Binding-site contacts:
Ligand atom C10 contacts residue GLN384 of chain 1.A at 3.6 Å.
Ligand atom C11 contacts residue ASP335 of chain 1.A at 4.0 Å.
Ligand atom N6 contacts residue TYR383 of chain 1.A at 4.2 Å.
Ligand atom C11 contacts residue HIS524 of chain 1.A at 3.7 Å.
Ligand atom N3 contacts residue TYR383 of chain 1.A at 4.2 Å.
Ligand atom N6 contacts residue TYR466 of chain 1.A at 3.7 Å.
Ligand atom C11 contacts residue PHE267 of chain 1.A at 3.3 Å (hydrophobic).
Ligand atom C4 contacts residue MET339 of chain 1.A at 3.6 Å (hydrophobic).
Ligand atom C15 contacts residue LEU408 of chain 1.A at 4.2 Å (hydrophobic).
Ligand atom C12 contacts residue TYR383 of chain 1.A at 3.6 Å (hydrophobic).
Ligand atom C7 contacts residue TRP336 of chain 1.A at 3.8 Å (hydrophobic).
Ligand atom C5 contacts residue THR360 of chain 1.A at 3.8 Å.
Ligand atom C5 contacts residue LEU499 of chain 1.A at 4.1 Å (hydrophobic).
Ligand atom C1 contacts residue TYR466 of chain 1.A at 3.2 Å (hydrophobic).
Ligand atom C9 contacts residue HIS524 of chain 1.A at 4.2 Å.
Ligand atom C2 contacts residue TRP336 of chain 1.A at 3.5 Å (hydrophobic).
Ligand atom N6 contacts residue ASP335 of chain 1.A at 2.7 Å (salt-bridge).
Ligand atom C10 contacts residue LEU499 of chain 1.A at 3.9 Å (hydrophobic).
Ligand atom C9 contacts residue TYR466 of chain 1.A at 3.6 Å (hydrophobic).
Ligand atom C1 contacts residue ASP335 of chain 1.A at 3.2 Å.
Ligand atom C14 contacts residue TRP525 of chain 1.A at 3.8 Å (hydrophobic).
Ligand atom C1 contacts residue TYR383 of chain 1.A at 3.5 Å (hydrophobic).
Ligand atom C13 contacts residue TYR466 of chain 1.A at 4.3 Å (hydrophobic).
Ligand atom C13 contacts residue TYR383 of chain 1.A at 3.9 Å (hydrophobic).
Ligand atom C12 contacts residue TYR466 of chain 1.A at 3.7 Å (hydrophobic).
Ligand atom C11 contacts residue TYR466 of chain 1.A at 4.1 Å (hydrophobic).
Ligand atom N6 contacts residue HIS524 of chain 1.A at 4.0 Å.
Ligand atom O8 contacts residue TYR466 of chain 1.A at 2.5 Å (h-bond).
Ligand atom C5 contacts residue TRP336 of chain 1.A at 3.9 Å (hydrophobic).
Ligand atom C2 contacts residue ASP335 of chain 1.A at 4.2 Å.
Ligand atom O8 contacts residue TYR383 of chain 1.A at 2.7 Å (h-bond).
Ligand atom C7 contacts residue ASP335 of chain 1.A at 4.0 Å.
Ligand atom C4 contacts residue TRP336 of chain 1.A at 3.9 Å (hydrophobic).
Ligand atom C5 contacts residue ASP335 of chain 1.A at 3.7 Å.
Ligand atom N3 contacts residue ASP335 of chain 1.A at 2.8 Å (salt-bridge).
Ligand atom N3 contacts residue TYR466 of chain 1.A at 4.1 Å.
Ligand atom C10 contacts residue TYR383 of chain 1.A at 3.8 Å (hydrophobic).
Ligand atom C9 contacts residue ASP335 of chain 1.A at 3.8 Å.
Ligand atom C14 contacts residue PHE267 of chain 1.A at 3.5 Å (hydrophobic).
Ligand atom C13 contacts residue MET419 of chain 1.A at 4.0 Å (hydrophobic).

The protein below binds the small molecule below.
Small molecule (SMILES): C[C@@H](NC(=O)Nc1ccccc1)C1CC1

Sequence of chain 1.A:
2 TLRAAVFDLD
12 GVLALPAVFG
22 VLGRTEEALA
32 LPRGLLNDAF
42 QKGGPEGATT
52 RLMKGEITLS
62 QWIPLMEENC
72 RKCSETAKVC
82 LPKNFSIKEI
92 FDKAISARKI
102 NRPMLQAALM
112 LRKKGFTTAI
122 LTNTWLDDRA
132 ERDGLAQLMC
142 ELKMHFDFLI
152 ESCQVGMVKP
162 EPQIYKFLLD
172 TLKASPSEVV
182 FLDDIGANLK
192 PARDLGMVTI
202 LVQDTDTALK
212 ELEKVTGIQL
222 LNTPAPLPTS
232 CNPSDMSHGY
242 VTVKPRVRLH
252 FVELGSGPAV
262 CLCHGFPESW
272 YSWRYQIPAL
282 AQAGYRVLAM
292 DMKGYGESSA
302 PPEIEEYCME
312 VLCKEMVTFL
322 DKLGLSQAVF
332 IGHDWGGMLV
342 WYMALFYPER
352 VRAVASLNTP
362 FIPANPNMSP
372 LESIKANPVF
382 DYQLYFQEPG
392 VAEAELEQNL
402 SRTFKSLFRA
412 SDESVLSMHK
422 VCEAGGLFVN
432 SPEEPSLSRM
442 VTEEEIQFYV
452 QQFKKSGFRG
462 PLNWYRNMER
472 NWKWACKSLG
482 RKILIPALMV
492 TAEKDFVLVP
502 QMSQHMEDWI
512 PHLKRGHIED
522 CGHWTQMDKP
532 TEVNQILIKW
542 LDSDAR